Sequence of chain 1.A:
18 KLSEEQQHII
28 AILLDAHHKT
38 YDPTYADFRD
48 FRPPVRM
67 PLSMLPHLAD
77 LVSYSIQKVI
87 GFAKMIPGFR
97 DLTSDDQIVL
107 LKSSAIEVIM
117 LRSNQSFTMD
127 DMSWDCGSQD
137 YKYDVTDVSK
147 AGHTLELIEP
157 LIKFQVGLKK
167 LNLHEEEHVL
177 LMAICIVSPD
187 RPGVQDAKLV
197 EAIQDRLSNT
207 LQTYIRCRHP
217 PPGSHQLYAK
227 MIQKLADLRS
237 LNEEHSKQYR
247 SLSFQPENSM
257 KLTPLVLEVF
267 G

Binding-site contacts:
Ligand atom O2 contacts residue TYR38 of chain 1.A at 2.7 Å (h-bond).
Ligand atom O4 contacts residue TYR38 of chain 1.A at 3.3 Å.
Ligand atom O5 contacts residue THR37 of chain 1.A at 3.4 Å (h-bond).
Ligand atom C9 contacts residue TRP130 of chain 1.A at 3.3 Å (hydrophobic).
Ligand atom O1 contacts residue ARG118 of chain 1.A at 2.7 Å (salt-bridge).
Ligand atom O3 contacts residue HIS149 of chain 1.A at 2.6 Å (h-bond).
Ligand atom C27 contacts residue VAL78 of chain 1.A at 3.7 Å (hydrophobic).
Ligand atom O5 contacts residue TYR80 of chain 1.A at 3.8 Å.
Ligand atom C28 contacts residue PHE266 of chain 1.A at 3.8 Å (hydrophobic).
Ligand atom C1 contacts residue SER81 of chain 1.A at 3.5 Å.
Ligand atom O4 contacts residue ARG118 of chain 1.A at 3.3 Å (salt-bridge).
Ligand atom C21 contacts residue HIS241 of chain 1.A at 3.5 Å.
Ligand atom C29 contacts residue ALA75 of chain 1.A at 3.6 Å (hydrophobic).
Ligand atom C30 contacts residue ARG118 of chain 1.A at 3.8 Å.
Ligand atom C12 contacts residue VAL144 of chain 1.A at 3.6 Å (hydrophobic).
Ligand atom C25 contacts residue HIS149 of chain 1.A at 3.7 Å.
Ligand atom C31 contacts residue TYR38 of chain 1.A at 3.6 Å (hydrophobic).
Ligand atom O2 contacts residue SER119 of chain 1.A at 3.6 Å.
Ligand atom C10 contacts residue SER81 of chain 1.A at 3.6 Å.
Ligand atom S22 contacts residue HIS149 of chain 1.A at 3.7 Å.
Ligand atom C1 contacts residue ARG118 of chain 1.A at 3.7 Å.
Ligand atom C3 contacts residue CYS132 of chain 1.A at 3.6 Å (hydrophobic).
Ligand atom C7 contacts residue SER119 of chain 1.A at 3.5 Å.
Ligand atom C18 contacts residue VAL78 of chain 1.A at 3.7 Å (hydrophobic).
Ligand atom C21 contacts residue HIS149 of chain 1.A at 3.6 Å.
Ligand atom C29 contacts residue LEU71 of chain 1.A at 3.4 Å (hydrophobic).
Ligand atom O5 contacts residue ARG118 of chain 1.A at 2.9 Å (salt-bridge).
Ligand atom O5 contacts residue TYR38 of chain 1.A at 3.7 Å.
Ligand atom O3 contacts residue HIS241 of chain 1.A at 2.9 Å (h-bond).
Ligand atom C6 contacts residue SER119 of chain 1.A at 3.8 Å.
Ligand atom C31 contacts residue ARG118 of chain 1.A at 3.7 Å.
Ligand atom C31 contacts residue ASP39 of chain 1.A at 3.8 Å.
Ligand atom C4 contacts residue SER122 of chain 1.A at 3.5 Å.
Ligand atom O1 contacts residue SER81 of chain 1.A at 2.6 Å (h-bond).
Ligand atom O2 contacts residue SER122 of chain 1.A at 2.9 Å (h-bond).
Ligand atom C5 contacts residue SER119 of chain 1.A at 3.6 Å.
Ligand atom C4 contacts residue CYS132 of chain 1.A at 3.4 Å (hydrophobic).
Ligand atom C29 contacts residue LEU74 of chain 1.A at 3.5 Å (hydrophobic).
Ligand atom C3 contacts residue TYR38 of chain 1.A at 3.6 Å (hydrophobic).
Ligand atom C3 contacts residue SER122 of chain 1.A at 3.6 Å.

The small molecule below binds the protein below.
Small molecule (SMILES): CCC(O)(CC)CS[C@@H](C)C1=CC[C@H]2C(=CC=C3C[C@@H](O)C(OCCO)[C@H](O)C3)CCC[C@]12C